The small molecule below binds the protein below.
Small molecule (SMILES): Cc1ncc(COP(=O)(O)O)c(/C=[NH+]/[C@@H]2CONC2=O)c1O

Binding-site contacts:
Ligand atom O1 contacts residue HIS175 of chain 1.B at 3.5 Å (h-bond).
Ligand atom P contacts residue ILE234 of chain 1.B at 3.7 Å.
Ligand atom CB contacts residue TYR49 of chain 1.B at 3.7 Å (hydrophobic).
Ligand atom C6 contacts residue ARG231 of chain 1.B at 3.4 Å.
Ligand atom CB contacts residue TYR367 of chain 1.B at 3.7 Å (hydrophobic).
Ligand atom N1 contacts residue ARG231 of chain 1.B at 2.8 Å (salt-bridge).
Ligand atom C6 contacts residue HIS175 of chain 1.B at 3.5 Å.
Ligand atom OG contacts residue TYR367 of chain 1.B at 3.7 Å.
Ligand atom O1P contacts residue GLY233 of chain 1.B at 3.3 Å.
Ligand atom N1 contacts residue HIS175 of chain 1.B at 3.5 Å.
Ligand atom OG contacts residue TYR293 of chain 1.A at 3.3 Å (h-bond).
Ligand atom C5A contacts residue ARG231 of chain 1.B at 3.5 Å.
Ligand atom C2 contacts residue TRP91 of chain 1.B at 3.6 Å (hydrophobic).
Ligand atom N contacts residue TYR274 of chain 1.A at 3.3 Å (h-bond).
Ligand atom ND contacts residue TYR274 of chain 1.A at 3.4 Å.
Ligand atom C3 contacts residue HIS175 of chain 1.B at 3.3 Å.
Ligand atom C4 contacts residue HIS175 of chain 1.B at 3.4 Å.
Ligand atom O2P contacts residue ILE234 of chain 1.B at 3.3 Å (h-bond).
Ligand atom C4A contacts residue TYR49 of chain 1.B at 3.5 Å (hydrophobic).
Ligand atom CA contacts residue TYR274 of chain 1.A at 3.6 Å (hydrophobic).
Ligand atom O1 contacts residue EDO1 of chain 1.K at 3.1 Å.
Ligand atom O1P contacts residue ILE234 of chain 1.B at 2.7 Å (h-bond).
Ligand atom C2 contacts residue HIS175 of chain 1.B at 3.4 Å.
Ligand atom O1P contacts residue TYR49 of chain 1.B at 2.6 Å (h-bond).
Ligand atom O3P contacts residue TYR367 of chain 1.B at 2.6 Å (h-bond).
Ligand atom O2P contacts residue GLY233 of chain 1.B at 2.8 Å (h-bond).
Ligand atom C5A contacts residue TYR49 of chain 1.B at 3.5 Å (hydrophobic).
Ligand atom C2A contacts residue TRP91 of chain 1.B at 3.5 Å (hydrophobic).
Ligand atom CA contacts residue LYS45 of chain 1.B at 3.6 Å.
Ligand atom O contacts residue TYR274 of chain 1.A at 2.6 Å (h-bond).
Ligand atom O2P contacts residue SER216 of chain 1.B at 2.8 Å (h-bond).
Ligand atom C contacts residue TYR274 of chain 1.A at 3.0 Å (hydrophobic).
Ligand atom C5 contacts residue HIS175 of chain 1.B at 3.5 Å.
Ligand atom O1P contacts residue TYR367 of chain 1.B at 3.4 Å.
Ligand atom P contacts residue TYR49 of chain 1.B at 3.7 Å.
Ligand atom ND contacts residue MET322 of chain 1.A at 3.3 Å (h-bond).
Ligand atom N contacts residue HIS175 of chain 1.B at 3.6 Å (h-bond).
Ligand atom O4P contacts residue ASN215 of chain 1.B at 3.6 Å.
Ligand atom O contacts residue CYS321 of chain 1.A at 3.6 Å.
Ligand atom OG contacts residue MET322 of chain 1.A at 3.5 Å.

Sequence of chain 1.A:
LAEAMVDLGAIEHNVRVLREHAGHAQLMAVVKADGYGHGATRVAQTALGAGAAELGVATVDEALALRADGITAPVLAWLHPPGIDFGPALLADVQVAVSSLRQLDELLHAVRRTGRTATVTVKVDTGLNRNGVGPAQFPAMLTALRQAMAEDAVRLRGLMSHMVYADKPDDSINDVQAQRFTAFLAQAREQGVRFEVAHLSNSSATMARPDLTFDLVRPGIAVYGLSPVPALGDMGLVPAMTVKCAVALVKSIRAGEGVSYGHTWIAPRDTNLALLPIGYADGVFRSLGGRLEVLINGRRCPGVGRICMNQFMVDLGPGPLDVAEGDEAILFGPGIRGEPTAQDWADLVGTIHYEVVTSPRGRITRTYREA

Sequence of chain 1.B:
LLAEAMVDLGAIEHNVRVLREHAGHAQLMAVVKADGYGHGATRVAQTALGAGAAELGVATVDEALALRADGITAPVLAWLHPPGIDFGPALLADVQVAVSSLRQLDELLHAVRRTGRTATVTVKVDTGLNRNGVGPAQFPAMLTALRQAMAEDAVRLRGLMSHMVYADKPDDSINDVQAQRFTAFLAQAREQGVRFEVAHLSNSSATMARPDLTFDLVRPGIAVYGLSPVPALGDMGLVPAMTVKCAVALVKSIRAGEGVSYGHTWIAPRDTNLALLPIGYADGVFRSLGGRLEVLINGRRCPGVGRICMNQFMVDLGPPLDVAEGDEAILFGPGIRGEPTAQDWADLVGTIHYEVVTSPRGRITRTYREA